Binding-site contacts:
Ligand atom C5' contacts residue LYS342 of chain 1.B at 3.7 Å.
Ligand atom C6 contacts residue ALA388 of chain 1.B at 3.6 Å (hydrophobic).
Ligand atom N3 contacts residue ASN379 of chain 1.B at 3.8 Å.
Ligand atom C2' contacts residue HIS383 of chain 1.A at 3.3 Å.
Ligand atom C5 contacts residue HIS383 of chain 1.A at 3.6 Å.
Ligand atom C5 contacts residue PHE368 of chain 1.B at 3.8 Å (hydrophobic).
Ligand atom N6 contacts residue LEU386 of chain 1.B at 3.1 Å (h-bond).
Ligand atom C2 contacts residue ASN379 of chain 1.B at 3.7 Å.
Ligand atom N6 contacts residue ALA388 of chain 1.A at 3.1 Å (h-bond).
Ligand atom N9 contacts residue HIS383 of chain 1.A at 3.6 Å.
Ligand atom N1 contacts residue LEU386 of chain 1.A at 3.6 Å.
Ligand atom C6 contacts residue ALA388 of chain 1.A at 3.7 Å (hydrophobic).
Ligand atom C2 contacts residue HIS383 of chain 1.A at 3.8 Å.
Ligand atom N6 contacts residue GLU387 of chain 1.A at 3.4 Å.
Ligand atom O3' contacts residue LYS342 of chain 1.B at 3.3 Å.
Ligand atom N3 contacts residue LYS342 of chain 1.A at 2.2 Å (salt-bridge).
Ligand atom N6 contacts residue GLU387 of chain 1.B at 3.5 Å.
Ligand atom N6 contacts residue ALA388 of chain 1.B at 2.9 Å (h-bond).
Ligand atom C4 contacts residue PHE368 of chain 1.A at 3.7 Å (hydrophobic).
Ligand atom C6 contacts residue PHE368 of chain 1.A at 3.8 Å (hydrophobic).
Ligand atom C5' contacts residue HIS383 of chain 1.B at 3.6 Å.
Ligand atom O4' contacts residue HIS383 of chain 1.B at 3.5 Å (h-bond).
Ligand atom C4 contacts residue HIS383 of chain 1.B at 3.5 Å.
Ligand atom C1' contacts residue LYS342 of chain 1.A at 3.6 Å.
Ligand atom C5 contacts residue PHE368 of chain 1.A at 3.7 Å (hydrophobic).
Ligand atom C6 contacts residue HIS383 of chain 1.A at 3.6 Å.
Ligand atom N1 contacts residue ALA388 of chain 1.B at 3.5 Å (h-bond).
Ligand atom N1 contacts residue HIS383 of chain 1.A at 3.8 Å.
Ligand atom C4 contacts residue HIS383 of chain 1.A at 3.4 Å.
Ligand atom O2' contacts residue HIS383 of chain 1.A at 2.8 Å.
Ligand atom OP1 contacts residue LYS342 of chain 1.B at 3.7 Å.
Ligand atom OP1 contacts residue ARG335 of chain 1.A at 3.6 Å (salt-bridge).
Ligand atom C8 contacts residue HIS383 of chain 1.B at 3.7 Å.
Ligand atom C4 contacts residue LYS342 of chain 1.A at 3.3 Å.
Ligand atom O5' contacts residue LYS342 of chain 1.B at 3.7 Å.
Ligand atom N1 contacts residue ALA388 of chain 1.A at 3.3 Å (h-bond).
Ligand atom N1 contacts residue GLU387 of chain 1.A at 3.7 Å.
Ligand atom C2 contacts residue LYS342 of chain 1.A at 3.0 Å.
Ligand atom N9 contacts residue HIS383 of chain 1.B at 3.6 Å (h-bond).
Ligand atom OP2 contacts residue LYS342 of chain 1.A at 3.4 Å (salt-bridge).

Sequence of chain 1.B:
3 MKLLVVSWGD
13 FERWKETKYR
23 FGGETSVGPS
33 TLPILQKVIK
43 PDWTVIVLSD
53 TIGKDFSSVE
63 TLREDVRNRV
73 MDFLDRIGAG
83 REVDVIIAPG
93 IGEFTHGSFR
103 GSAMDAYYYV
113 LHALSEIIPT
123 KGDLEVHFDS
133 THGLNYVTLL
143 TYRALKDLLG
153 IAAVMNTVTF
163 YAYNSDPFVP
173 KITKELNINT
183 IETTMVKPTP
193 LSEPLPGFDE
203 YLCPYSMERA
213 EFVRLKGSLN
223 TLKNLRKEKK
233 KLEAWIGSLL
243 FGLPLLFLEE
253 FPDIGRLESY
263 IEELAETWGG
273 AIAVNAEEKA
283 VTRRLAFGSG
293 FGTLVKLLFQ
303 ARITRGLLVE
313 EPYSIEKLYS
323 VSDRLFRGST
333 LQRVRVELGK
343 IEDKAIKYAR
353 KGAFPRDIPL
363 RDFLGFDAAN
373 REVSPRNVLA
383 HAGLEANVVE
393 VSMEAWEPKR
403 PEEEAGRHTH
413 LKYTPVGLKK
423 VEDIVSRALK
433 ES

A protein and the small-molecule ligand that binds it are described below.
Small molecule (SMILES): Nc1ncnc2c1ncn2[C@@H]1O[C@H](COP(=O)(O)O)[C@@H](O)[C@H]1O[P@TB3](=O)(O)OC[C@H]1O[C@@H](n2cnc3c(N)ncnc32)[C@@H]2O[P](=O)(O)O[C@@H]21

Sequence of chain 1.A:
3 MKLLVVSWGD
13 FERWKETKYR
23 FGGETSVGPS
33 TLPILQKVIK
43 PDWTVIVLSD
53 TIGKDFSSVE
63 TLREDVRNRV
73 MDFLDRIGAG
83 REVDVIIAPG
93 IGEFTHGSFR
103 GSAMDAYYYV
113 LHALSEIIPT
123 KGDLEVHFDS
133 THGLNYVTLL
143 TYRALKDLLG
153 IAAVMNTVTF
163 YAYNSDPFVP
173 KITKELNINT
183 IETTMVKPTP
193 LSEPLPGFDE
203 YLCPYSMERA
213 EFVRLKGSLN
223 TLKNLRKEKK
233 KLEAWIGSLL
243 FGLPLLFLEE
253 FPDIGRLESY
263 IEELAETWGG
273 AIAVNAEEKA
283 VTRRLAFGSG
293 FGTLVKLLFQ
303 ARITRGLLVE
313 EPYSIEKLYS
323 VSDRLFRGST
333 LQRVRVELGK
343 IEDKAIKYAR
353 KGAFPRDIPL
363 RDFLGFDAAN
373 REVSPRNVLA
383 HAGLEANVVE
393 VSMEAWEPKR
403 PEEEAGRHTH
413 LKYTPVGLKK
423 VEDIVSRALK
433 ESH